Sequence of chain 1.E:
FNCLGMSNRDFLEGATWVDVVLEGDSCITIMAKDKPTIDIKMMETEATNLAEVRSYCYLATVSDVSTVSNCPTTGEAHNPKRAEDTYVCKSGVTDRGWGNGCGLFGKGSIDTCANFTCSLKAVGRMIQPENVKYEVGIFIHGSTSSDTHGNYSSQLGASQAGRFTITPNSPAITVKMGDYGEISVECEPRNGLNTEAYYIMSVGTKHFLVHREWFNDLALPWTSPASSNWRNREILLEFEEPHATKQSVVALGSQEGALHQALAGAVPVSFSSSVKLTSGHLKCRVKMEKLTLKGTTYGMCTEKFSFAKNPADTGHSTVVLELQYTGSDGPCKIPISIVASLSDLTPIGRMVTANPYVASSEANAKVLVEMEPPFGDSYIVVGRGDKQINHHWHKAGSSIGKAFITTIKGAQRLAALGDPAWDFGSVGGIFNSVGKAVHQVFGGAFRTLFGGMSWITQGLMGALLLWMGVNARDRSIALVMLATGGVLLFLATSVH

Binding-site contacts:
Ligand atom O5 contacts residue ASN118 of chain 1.E at 2.4 Å (h-bond).
Ligand atom C5 contacts residue ASN118 of chain 1.E at 3.6 Å.
Ligand atom C8 contacts residue ASP67 of chain 1.E at 4.0 Å.
Ligand atom C7 contacts residue ASP67 of chain 1.E at 4.3 Å.
Ligand atom C8 contacts residue ASN118 of chain 1.E at 4.3 Å.
Ligand atom O7 contacts residue SER66 of chain 1.E at 3.6 Å.
Ligand atom C2 contacts residue ASN118 of chain 1.E at 2.5 Å.
Ligand atom C4 contacts residue ASN118 of chain 1.E at 4.2 Å.
Ligand atom O5 contacts residue SER66 of chain 1.E at 4.3 Å.
Ligand atom O7 contacts residue ASP67 of chain 1.E at 4.3 Å.
Ligand atom C1 contacts residue SER66 of chain 1.E at 4.4 Å.
Ligand atom N2 contacts residue TYR90 of chain 1.E at 4.2 Å.
Ligand atom C8 contacts residue TYR90 of chain 1.E at 3.6 Å (hydrophobic).
Ligand atom O7 contacts residue ASN118 of chain 1.E at 3.4 Å (h-bond).
Ligand atom O6 contacts residue PHE119 of chain 1.E at 3.2 Å (h-bond).
Ligand atom O6 contacts residue THR120 of chain 1.E at 3.5 Å (h-bond).
Ligand atom O6 contacts residue ASN118 of chain 1.E at 4.1 Å.
Ligand atom C7 contacts residue ASN118 of chain 1.E at 3.3 Å.
Ligand atom C7 contacts residue TYR90 of chain 1.E at 4.2 Å (hydrophobic).
Ligand atom C1 contacts residue ASN118 of chain 1.E at 1.4 Å.
Ligand atom N2 contacts residue ASN118 of chain 1.E at 2.9 Å (h-bond).
Ligand atom C3 contacts residue ASN118 of chain 1.E at 3.8 Å.
Ligand atom C6 contacts residue THR120 of chain 1.E at 4.0 Å.
Ligand atom C5 contacts residue THR120 of chain 1.E at 4.5 Å.
Ligand atom O6 contacts residue THR89 of chain 1.E at 3.8 Å.
Ligand atom O5 contacts residue THR120 of chain 1.E at 3.7 Å.

The protein below binds the small molecule below.
Small molecule (SMILES): CC(=O)N[C@@H]1[C@@H](O)[C@H](O)[C@@H](CO)O[C@H]1O